The small molecule below binds the protein below.
Small molecule (SMILES): CC(=O)N[C@@H]1[C@@H](O)[C@H](O)[C@@H](CO)O[C@H]1O

Sequence of chain 1.C:
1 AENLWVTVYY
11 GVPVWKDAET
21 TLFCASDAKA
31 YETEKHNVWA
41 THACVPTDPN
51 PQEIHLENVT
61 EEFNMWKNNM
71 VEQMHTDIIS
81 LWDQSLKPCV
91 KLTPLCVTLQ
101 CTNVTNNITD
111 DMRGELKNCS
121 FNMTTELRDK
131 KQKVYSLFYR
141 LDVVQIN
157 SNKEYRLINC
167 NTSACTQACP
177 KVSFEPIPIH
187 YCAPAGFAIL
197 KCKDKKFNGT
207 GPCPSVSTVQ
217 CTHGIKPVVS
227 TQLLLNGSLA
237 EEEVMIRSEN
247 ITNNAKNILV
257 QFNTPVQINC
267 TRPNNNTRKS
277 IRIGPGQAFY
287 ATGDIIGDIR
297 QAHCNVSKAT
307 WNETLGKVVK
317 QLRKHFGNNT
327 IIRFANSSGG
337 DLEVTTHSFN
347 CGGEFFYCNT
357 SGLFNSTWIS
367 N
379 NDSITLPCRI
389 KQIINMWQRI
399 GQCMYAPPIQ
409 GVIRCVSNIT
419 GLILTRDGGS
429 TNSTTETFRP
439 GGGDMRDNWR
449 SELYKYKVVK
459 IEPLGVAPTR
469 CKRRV

Binding-site contacts:
Ligand atom C5 contacts residue ASN324 of chain 1.C at 3.7 Å.
Ligand atom O7 contacts residue ASN324 of chain 1.C at 3.6 Å (h-bond).
Ligand atom C7 contacts residue ASN324 of chain 1.C at 3.4 Å.
Ligand atom C2 contacts residue ASN324 of chain 1.C at 2.5 Å.
Ligand atom C8 contacts residue ASN324 of chain 1.C at 4.5 Å.
Ligand atom O5 contacts residue ASN324 of chain 1.C at 2.4 Å (h-bond).
Ligand atom C3 contacts residue ASN324 of chain 1.C at 3.8 Å.
Ligand atom C1 contacts residue ASN324 of chain 1.C at 1.4 Å.
Ligand atom C4 contacts residue ASN324 of chain 1.C at 4.2 Å.
Ligand atom N2 contacts residue ASN324 of chain 1.C at 2.9 Å (h-bond).